Sequence of chain 1.A:
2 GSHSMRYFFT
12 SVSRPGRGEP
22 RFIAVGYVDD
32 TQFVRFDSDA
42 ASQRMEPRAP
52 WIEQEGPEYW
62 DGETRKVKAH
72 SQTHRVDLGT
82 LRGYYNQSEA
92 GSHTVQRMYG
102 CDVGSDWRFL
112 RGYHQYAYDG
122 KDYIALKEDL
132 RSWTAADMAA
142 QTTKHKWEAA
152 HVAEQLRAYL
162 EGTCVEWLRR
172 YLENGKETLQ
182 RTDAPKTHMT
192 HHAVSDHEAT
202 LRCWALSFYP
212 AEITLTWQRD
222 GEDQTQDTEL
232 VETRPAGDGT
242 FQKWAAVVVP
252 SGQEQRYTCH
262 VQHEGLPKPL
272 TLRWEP

Sequence of chain 1.E:
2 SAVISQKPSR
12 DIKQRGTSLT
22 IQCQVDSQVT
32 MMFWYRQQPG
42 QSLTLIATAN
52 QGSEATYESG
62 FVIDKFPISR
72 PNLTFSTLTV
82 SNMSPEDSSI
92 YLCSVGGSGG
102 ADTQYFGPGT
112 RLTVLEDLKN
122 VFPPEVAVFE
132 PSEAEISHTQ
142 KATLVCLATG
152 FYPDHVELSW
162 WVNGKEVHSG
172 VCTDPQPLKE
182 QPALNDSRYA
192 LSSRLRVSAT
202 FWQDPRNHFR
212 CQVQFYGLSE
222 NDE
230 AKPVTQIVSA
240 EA

Sequence of chain 1.D:
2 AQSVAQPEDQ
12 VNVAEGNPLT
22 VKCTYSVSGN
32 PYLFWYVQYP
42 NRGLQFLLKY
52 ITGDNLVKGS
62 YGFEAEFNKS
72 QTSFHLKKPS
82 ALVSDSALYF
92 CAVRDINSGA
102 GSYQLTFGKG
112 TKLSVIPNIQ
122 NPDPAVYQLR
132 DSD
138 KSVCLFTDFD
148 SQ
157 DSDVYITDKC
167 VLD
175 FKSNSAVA

The small molecule below binds the protein below.
Small molecule (SMILES): CC[C@H](C)[C@H](NC(=O)[C@H](CC1=c2ccccc2=NC1)NC(=O)[C@H](CCSC)NC(=O)[C@H](CC(C)C)NC(=O)[C@H](CC(C)C)NC(=O)[C@@H](N)CO)C(=O)N[C@H](C(=O)N[C@@H](CCC(N)=O)C(=O)N[C@H](C(=O)O)C(C)C)[C@@H](C)O

Binding-site contacts:
Ligand atom CB contacts residue ASP78 of chain 1.A at 3.3 Å.
Ligand atom O contacts residue TRP148 of chain 1.A at 3.3 Å (h-bond).
Ligand atom O contacts residue GLY100 of chain 1.E at 3.0 Å (h-bond).
Ligand atom OXT contacts residue LYS147 of chain 1.A at 3.2 Å (salt-bridge).
Ligand atom CA contacts residue ASP78 of chain 1.A at 3.3 Å.
Ligand atom N contacts residue TYR160 of chain 1.A at 3.5 Å.
Ligand atom CD1 contacts residue HIS71 of chain 1.A at 3.2 Å.
Ligand atom O contacts residue THR144 of chain 1.A at 3.0 Å (h-bond).
Ligand atom OG contacts residue GLU64 of chain 1.A at 2.7 Å (salt-bridge).
Ligand atom N contacts residue GLU64 of chain 1.A at 3.0 Å (salt-bridge).
Ligand atom CG1 contacts residue HIS71 of chain 1.A at 3.5 Å.
Ligand atom CH2 contacts residue ARG95 of chain 1.D at 3.5 Å.
Ligand atom O contacts residue HIS71 of chain 1.A at 3.4 Å.
Ligand atom NE1 contacts residue ILE97 of chain 1.D at 3.0 Å (h-bond).
Ligand atom N contacts residue TYR100 of chain 1.A at 3.0 Å (h-bond).
Ligand atom O contacts residue TYR8 of chain 1.A at 3.5 Å.
Ligand atom CE contacts residue TYR104 of chain 1.D at 3.5 Å (hydrophobic).
Ligand atom SD contacts residue GLY102 of chain 1.D at 3.5 Å (h-bond).
Ligand atom O contacts residue LYS67 of chain 1.A at 3.0 Å (salt-bridge).
Ligand atom CG2 contacts residue ARG98 of chain 1.A at 3.3 Å.
Ligand atom O contacts residue TYR104 of chain 1.D at 2.7 Å (h-bond).
Ligand atom CB contacts residue THR144 of chain 1.A at 3.5 Å.
Ligand atom C contacts residue TYR8 of chain 1.A at 3.4 Å (hydrophobic).
Ligand atom N contacts residue TYR8 of chain 1.A at 3.0 Å (h-bond).
Ligand atom CD2 contacts residue LEU157 of chain 1.A at 3.4 Å (hydrophobic).
Ligand atom O contacts residue TYR85 of chain 1.A at 3.0 Å (h-bond).
Ligand atom N contacts residue TYR172 of chain 1.A at 2.8 Å (h-bond).
Ligand atom CB contacts residue TYR100 of chain 1.A at 3.3 Å (hydrophobic).
Ligand atom O contacts residue TYR160 of chain 1.A at 3.5 Å.
Ligand atom CA contacts residue GLU64 of chain 1.A at 3.5 Å.
Ligand atom O contacts residue SER99 of chain 1.E at 2.7 Å (h-bond).
Ligand atom CD2 contacts residue TYR8 of chain 1.A at 3.4 Å (hydrophobic).
Ligand atom OG contacts residue LYS67 of chain 1.A at 2.8 Å (salt-bridge).
Ligand atom O contacts residue TYR160 of chain 1.A at 2.7 Å (h-bond).
Ligand atom N contacts residue SER99 of chain 1.E at 3.1 Å (h-bond).
Ligand atom OG1 contacts residue GLY100 of chain 1.E at 3.0 Å.
Ligand atom N contacts residue ASP78 of chain 1.A at 3.4 Å (salt-bridge).
Ligand atom O contacts residue TRP148 of chain 1.A at 3.1 Å (h-bond).
Ligand atom CA contacts residue TYR8 of chain 1.A at 3.3 Å (hydrophobic).
Ligand atom CE3 contacts residue SER99 of chain 1.E at 3.5 Å.